Binding-site contacts:
Ligand atom O5 contacts residue GLU165 of chain 1.A at 2.6 Å (salt-bridge).
Ligand atom O6 contacts residue SER270 of chain 1.A at 3.8 Å.
Ligand atom C2 contacts residue THR121 of chain 1.A at 4.0 Å.
Ligand atom O4 contacts residue SER270 of chain 1.A at 3.8 Å.
Ligand atom O3P contacts residue ALA196 of chain 1.A at 3.5 Å.
Ligand atom C6 contacts residue LYS526 of chain 1.A at 3.7 Å.
Ligand atom O2 contacts residue HIS363 of chain 1.A at 2.9 Å (h-bond).
Ligand atom O1 contacts residue SER270 of chain 1.A at 3.3 Å (h-bond).
Ligand atom O2 contacts residue GLU162 of chain 1.A at 3.5 Å (salt-bridge).
Ligand atom O1P contacts residue LYS526 of chain 1.A at 3.3 Å (salt-bridge).
Ligand atom O3P contacts residue SER191 of chain 1.A at 2.4 Å (h-bond).
Ligand atom O1 contacts residue ARG271 of chain 1.A at 3.0 Å (salt-bridge).
Ligand atom P contacts residue LYS526 of chain 1.A at 3.6 Å.
Ligand atom C6 contacts residue GLY119 of chain 1.A at 3.4 Å.
Ligand atom O1P contacts residue VAL192 of chain 1.A at 3.3 Å (h-bond).
Ligand atom C3 contacts residue GLU162 of chain 1.A at 3.4 Å.
Ligand atom C1 contacts residue SER270 of chain 1.A at 3.2 Å.
Ligand atom O4 contacts residue GLY120 of chain 1.A at 4.0 Å.
Ligand atom O2P contacts residue SER191 of chain 1.A at 3.5 Å.
Ligand atom P contacts residue SER191 of chain 1.A at 3.5 Å.
Ligand atom O2P contacts residue VAL192 of chain 1.A at 2.8 Å (h-bond).
Ligand atom C6 contacts residue GLU165 of chain 1.A at 3.6 Å.
Ligand atom C5 contacts residue LYS526 of chain 1.A at 3.9 Å.
Ligand atom C5 contacts residue GLU165 of chain 1.A at 3.3 Å.
Ligand atom O5 contacts residue LYS526 of chain 1.A at 3.0 Å (salt-bridge).
Ligand atom O1P contacts residue SER191 of chain 1.A at 3.6 Å (h-bond).
Ligand atom P contacts residue VAL192 of chain 1.A at 3.5 Å.
Ligand atom O3 contacts residue GLY120 of chain 1.A at 3.5 Å.
Ligand atom O6 contacts residue LYS526 of chain 1.A at 2.9 Å (salt-bridge).
Ligand atom O1 contacts residue SER269 of chain 1.A at 3.6 Å.
Ligand atom O4 contacts residue THR121 of chain 1.A at 3.0 Å (h-bond).
Ligand atom O3 contacts residue THR121 of chain 1.A at 3.7 Å.
Ligand atom O1P contacts residue GLY193 of chain 1.A at 2.9 Å (h-bond).
Ligand atom C5 contacts residue GLY119 of chain 1.A at 3.9 Å.
Ligand atom C4 contacts residue SER270 of chain 1.A at 3.7 Å.
Ligand atom C1 contacts residue ARG271 of chain 1.A at 3.5 Å.
Ligand atom O5 contacts residue GLU162 of chain 1.A at 4.0 Å.
Ligand atom O3P contacts residue VAL192 of chain 1.A at 3.9 Å.
Ligand atom O3 contacts residue GLU162 of chain 1.A at 2.7 Å (salt-bridge).
Ligand atom O2P contacts residue SER122 of chain 1.A at 2.6 Å (h-bond).

The small molecule below binds the protein below.
Small molecule (SMILES): O=P(O)(O)OC[C@@H](O)[C@@H](O)[C@H](O)[C@@H](O)CO

Sequence of chain 1.A:
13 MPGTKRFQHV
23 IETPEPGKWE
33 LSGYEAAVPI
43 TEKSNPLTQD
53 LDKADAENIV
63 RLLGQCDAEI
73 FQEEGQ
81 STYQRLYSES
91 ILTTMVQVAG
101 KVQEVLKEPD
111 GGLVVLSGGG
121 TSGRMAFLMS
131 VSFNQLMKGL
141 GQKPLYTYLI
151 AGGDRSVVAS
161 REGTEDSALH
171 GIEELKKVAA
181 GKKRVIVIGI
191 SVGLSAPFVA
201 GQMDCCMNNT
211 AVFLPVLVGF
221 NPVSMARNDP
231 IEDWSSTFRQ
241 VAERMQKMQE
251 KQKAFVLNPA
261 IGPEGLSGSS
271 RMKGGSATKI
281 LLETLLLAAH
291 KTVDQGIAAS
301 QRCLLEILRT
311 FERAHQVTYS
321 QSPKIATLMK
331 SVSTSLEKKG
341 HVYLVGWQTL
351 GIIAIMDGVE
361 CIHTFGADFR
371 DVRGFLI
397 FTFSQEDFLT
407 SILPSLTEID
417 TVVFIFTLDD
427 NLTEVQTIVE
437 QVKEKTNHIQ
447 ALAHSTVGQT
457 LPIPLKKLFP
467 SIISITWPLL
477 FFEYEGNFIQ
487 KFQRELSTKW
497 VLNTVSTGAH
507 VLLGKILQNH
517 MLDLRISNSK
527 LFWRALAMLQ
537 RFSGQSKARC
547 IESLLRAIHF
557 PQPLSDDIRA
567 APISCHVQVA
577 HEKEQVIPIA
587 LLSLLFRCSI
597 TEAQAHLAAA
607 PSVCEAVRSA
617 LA